This protein binds this small molecule.
Small molecule (SMILES): CC(=O)N[C@H]1[C@H](O[C@H]2[C@H](O)[C@@H](NC(C)=O)CO[C@@H]2CO)O[C@H](CO)[C@@H](O)[C@@H]1O

Binding-site contacts:
Ligand atom N2 contacts residue ASN1048 of chain 1.A at 3.0 Å (h-bond).
Ligand atom C1 contacts residue ASN1048 of chain 1.A at 1.4 Å.
Ligand atom O7 contacts residue ALA680 of chain 1.A at 3.5 Å.
Ligand atom O4 contacts residue ALA680 of chain 1.A at 4.2 Å.
Ligand atom C3 contacts residue ASN1048 of chain 1.A at 3.8 Å.
Ligand atom O7 contacts residue ASN1048 of chain 1.A at 3.8 Å.
Ligand atom C7 contacts residue ALA680 of chain 1.A at 4.1 Å (hydrophobic).
Ligand atom C2 contacts residue ASN1048 of chain 1.A at 2.5 Å.
Ligand atom C5 contacts residue ASN1048 of chain 1.A at 3.7 Å.
Ligand atom C8 contacts residue GLU1046 of chain 1.A at 3.4 Å.
Ligand atom C8 contacts residue ASN1048 of chain 1.A at 4.4 Å.
Ligand atom O5 contacts residue ASN1048 of chain 1.A at 2.4 Å (h-bond).
Ligand atom C7 contacts residue ASN1048 of chain 1.A at 3.6 Å.
Ligand atom C4 contacts residue ASN1048 of chain 1.A at 4.2 Å.
Ligand atom C8 contacts residue LYS1047 of chain 1.A at 4.4 Å.
Ligand atom O6 contacts residue ASN1048 of chain 1.A at 4.5 Å.

Sequence of chain 1.A:
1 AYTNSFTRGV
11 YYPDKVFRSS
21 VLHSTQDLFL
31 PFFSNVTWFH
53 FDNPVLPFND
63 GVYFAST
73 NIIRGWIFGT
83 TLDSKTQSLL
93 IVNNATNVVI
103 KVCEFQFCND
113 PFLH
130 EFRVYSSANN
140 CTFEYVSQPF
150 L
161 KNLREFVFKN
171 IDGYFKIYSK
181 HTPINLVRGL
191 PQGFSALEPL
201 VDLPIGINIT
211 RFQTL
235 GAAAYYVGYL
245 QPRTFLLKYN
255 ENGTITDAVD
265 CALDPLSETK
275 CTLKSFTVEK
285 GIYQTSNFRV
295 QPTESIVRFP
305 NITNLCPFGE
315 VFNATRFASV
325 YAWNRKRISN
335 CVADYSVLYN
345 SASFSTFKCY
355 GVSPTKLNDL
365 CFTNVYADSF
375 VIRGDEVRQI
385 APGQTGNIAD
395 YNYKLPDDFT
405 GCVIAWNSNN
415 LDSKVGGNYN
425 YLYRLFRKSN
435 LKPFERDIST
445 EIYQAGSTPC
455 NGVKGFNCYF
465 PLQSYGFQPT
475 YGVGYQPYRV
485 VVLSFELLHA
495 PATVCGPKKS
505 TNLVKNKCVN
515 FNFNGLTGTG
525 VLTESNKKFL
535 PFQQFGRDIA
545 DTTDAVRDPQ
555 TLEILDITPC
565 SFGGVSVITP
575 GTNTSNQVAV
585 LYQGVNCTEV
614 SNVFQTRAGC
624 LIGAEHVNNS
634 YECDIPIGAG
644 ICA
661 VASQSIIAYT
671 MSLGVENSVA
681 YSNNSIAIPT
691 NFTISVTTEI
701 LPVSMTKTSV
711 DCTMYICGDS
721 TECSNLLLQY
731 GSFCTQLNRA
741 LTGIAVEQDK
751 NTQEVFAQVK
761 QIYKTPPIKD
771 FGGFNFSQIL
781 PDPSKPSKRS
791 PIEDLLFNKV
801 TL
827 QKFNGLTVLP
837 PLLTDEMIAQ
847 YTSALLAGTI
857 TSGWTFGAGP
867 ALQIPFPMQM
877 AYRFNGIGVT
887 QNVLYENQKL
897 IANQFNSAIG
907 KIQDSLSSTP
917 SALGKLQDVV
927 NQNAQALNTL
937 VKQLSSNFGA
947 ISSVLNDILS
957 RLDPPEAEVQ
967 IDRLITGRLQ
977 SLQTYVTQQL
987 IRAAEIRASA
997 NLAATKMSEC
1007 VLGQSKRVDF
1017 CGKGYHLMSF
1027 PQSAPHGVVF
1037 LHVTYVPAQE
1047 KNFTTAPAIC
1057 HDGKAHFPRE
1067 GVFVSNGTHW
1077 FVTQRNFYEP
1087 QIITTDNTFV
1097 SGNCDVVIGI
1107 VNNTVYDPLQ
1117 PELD